Sequence of chain 1.E:
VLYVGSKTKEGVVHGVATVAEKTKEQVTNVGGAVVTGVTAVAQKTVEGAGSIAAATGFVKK

Binding-site contacts:
Ligand atom C08 contacts residue LYS80 of chain 1.C at 3.9 Å.
Ligand atom S17 contacts residue TYR39 of chain 1.C at 4.5 Å.
Ligand atom C21 contacts residue VAL82 of chain 1.E at 3.9 Å (hydrophobic).
Ligand atom O06 contacts residue TYR39 of chain 1.C at 4.4 Å.
Ligand atom C11 contacts residue GLU46 of chain 1.C at 4.0 Å.
Ligand atom C16 contacts residue GLY41 of chain 1.F at 3.5 Å.
Ligand atom C15 contacts residue TYR39 of chain 1.F at 3.6 Å (hydrophobic).
Ligand atom C08 contacts residue GLU46 of chain 1.C at 4.2 Å.
Ligand atom C19 contacts residue LYS80 of chain 1.E at 4.4 Å.
Ligand atom C16 contacts residue THR44 of chain 1.F at 3.5 Å.
Ligand atom C11 contacts residue LYS80 of chain 1.C at 4.1 Å.
Ligand atom C11 contacts residue GLU46 of chain 1.F at 3.6 Å.
Ligand atom N12 contacts residue THR44 of chain 1.F at 4.0 Å.
Ligand atom C20 contacts residue VAL82 of chain 1.E at 3.6 Å (hydrophobic).
Ligand atom C01 contacts residue TYR39 of chain 1.E at 4.3 Å (hydrophobic).
Ligand atom S17 contacts residue TYR39 of chain 1.F at 4.1 Å.
Ligand atom N18 contacts residue LYS80 of chain 1.E at 3.6 Å (salt-bridge).
Ligand atom N18 contacts residue GLU46 of chain 1.C at 4.3 Å.
Ligand atom N12 contacts residue GLU46 of chain 1.F at 3.9 Å.
Ligand atom N18 contacts residue VAL82 of chain 1.E at 3.8 Å.
Ligand atom C15 contacts residue VAL40 of chain 1.F at 4.5 Å (hydrophobic).
Ligand atom C19 contacts residue VAL82 of chain 1.E at 3.8 Å (hydrophobic).

This protein binds this small molecule.
Small molecule (SMILES): COc1ccc2nc(/C=C/c3cnc(N(C)C)s3)oc2c1

Sequence of chain 1.C:
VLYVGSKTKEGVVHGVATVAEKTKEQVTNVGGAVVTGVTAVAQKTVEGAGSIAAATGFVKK

Sequence of chain 1.F:
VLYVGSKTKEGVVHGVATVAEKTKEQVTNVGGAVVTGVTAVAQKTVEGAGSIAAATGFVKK